Binding-site contacts:
Ligand atom C8 contacts residue PHE342 of chain 1.A at 3.9 Å (hydrophobic).
Ligand atom C2 contacts residue ASN343 of chain 1.A at 2.5 Å.
Ligand atom C7 contacts residue ASN343 of chain 1.A at 4.4 Å.
Ligand atom C3 contacts residue ASN343 of chain 1.A at 3.7 Å.
Ligand atom O3 contacts residue ASN343 of chain 1.A at 3.4 Å (h-bond).
Ligand atom C5 contacts residue ASN343 of chain 1.A at 3.6 Å.
Ligand atom C1 contacts residue ASN343 of chain 1.A at 1.4 Å.
Ligand atom O7 contacts residue PHE342 of chain 1.A at 3.1 Å.
Ligand atom C7 contacts residue PHE342 of chain 1.A at 3.6 Å (hydrophobic).
Ligand atom O5 contacts residue ASN343 of chain 1.A at 2.4 Å (h-bond).
Ligand atom N2 contacts residue ASN343 of chain 1.A at 3.3 Å (h-bond).
Ligand atom N2 contacts residue PHE342 of chain 1.A at 4.5 Å.
Ligand atom O3 contacts residue GLY339 of chain 1.A at 3.9 Å.
Ligand atom O6 contacts residue ASN343 of chain 1.A at 4.4 Å.
Ligand atom C4 contacts residue ASN343 of chain 1.A at 4.2 Å.

Sequence of chain 1.A:
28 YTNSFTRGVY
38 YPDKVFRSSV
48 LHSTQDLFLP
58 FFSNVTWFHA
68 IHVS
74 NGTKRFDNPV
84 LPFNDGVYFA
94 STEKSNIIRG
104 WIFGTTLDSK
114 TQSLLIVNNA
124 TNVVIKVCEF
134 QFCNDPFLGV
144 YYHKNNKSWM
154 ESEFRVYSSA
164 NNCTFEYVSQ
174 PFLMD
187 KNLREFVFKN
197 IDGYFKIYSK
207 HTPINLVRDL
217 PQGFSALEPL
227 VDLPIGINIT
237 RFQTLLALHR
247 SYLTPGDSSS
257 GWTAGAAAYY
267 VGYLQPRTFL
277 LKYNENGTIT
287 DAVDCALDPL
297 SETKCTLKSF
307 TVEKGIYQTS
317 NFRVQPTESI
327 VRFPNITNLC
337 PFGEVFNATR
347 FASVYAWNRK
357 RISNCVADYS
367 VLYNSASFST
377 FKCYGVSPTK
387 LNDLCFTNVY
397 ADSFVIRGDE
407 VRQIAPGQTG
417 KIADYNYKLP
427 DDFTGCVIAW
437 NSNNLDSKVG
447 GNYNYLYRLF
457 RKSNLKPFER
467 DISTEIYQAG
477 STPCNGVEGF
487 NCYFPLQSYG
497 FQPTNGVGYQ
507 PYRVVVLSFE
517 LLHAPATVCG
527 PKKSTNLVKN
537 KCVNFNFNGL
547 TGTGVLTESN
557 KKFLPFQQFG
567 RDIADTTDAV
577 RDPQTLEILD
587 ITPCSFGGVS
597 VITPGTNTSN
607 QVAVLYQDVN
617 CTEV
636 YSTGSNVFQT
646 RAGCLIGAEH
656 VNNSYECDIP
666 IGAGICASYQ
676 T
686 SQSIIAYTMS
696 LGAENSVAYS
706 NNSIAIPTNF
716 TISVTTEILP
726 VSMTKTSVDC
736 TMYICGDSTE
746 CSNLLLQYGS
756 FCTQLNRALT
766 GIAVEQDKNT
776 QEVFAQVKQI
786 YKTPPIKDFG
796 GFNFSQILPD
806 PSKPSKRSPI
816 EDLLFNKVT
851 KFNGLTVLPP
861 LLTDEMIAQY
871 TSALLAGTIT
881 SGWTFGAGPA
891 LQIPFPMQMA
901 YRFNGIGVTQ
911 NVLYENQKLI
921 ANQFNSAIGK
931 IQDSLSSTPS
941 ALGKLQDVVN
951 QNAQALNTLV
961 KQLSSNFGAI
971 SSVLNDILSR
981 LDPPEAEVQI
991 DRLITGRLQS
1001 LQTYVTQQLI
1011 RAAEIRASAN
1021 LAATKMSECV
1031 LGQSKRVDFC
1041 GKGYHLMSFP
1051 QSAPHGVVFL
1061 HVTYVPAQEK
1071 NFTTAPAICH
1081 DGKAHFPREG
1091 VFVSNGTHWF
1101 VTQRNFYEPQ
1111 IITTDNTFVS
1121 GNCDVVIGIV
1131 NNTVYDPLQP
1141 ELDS

The small molecule below binds the protein below.
Small molecule (SMILES): CC(=O)N[C@@H]1[C@@H](O)[C@H](O)[C@@H](CO)O[C@H]1O